Sequence of chain 2.B:
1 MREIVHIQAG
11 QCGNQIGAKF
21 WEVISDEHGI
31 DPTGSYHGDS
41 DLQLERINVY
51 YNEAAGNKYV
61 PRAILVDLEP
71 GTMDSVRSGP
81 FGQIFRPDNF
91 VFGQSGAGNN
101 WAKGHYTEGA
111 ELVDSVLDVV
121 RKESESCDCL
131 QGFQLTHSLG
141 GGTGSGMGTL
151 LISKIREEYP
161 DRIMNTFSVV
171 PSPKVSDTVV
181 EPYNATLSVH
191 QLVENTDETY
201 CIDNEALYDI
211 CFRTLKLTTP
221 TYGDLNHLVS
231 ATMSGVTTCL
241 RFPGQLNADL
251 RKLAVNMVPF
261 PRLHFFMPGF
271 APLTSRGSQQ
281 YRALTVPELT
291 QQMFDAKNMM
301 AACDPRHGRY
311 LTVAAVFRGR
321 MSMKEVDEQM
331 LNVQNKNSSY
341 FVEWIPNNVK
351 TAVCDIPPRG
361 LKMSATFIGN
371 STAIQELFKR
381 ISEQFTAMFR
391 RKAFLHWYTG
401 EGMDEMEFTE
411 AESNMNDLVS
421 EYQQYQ

Binding-site contacts:
Ligand atom O2 contacts residue LYS297 of chain 2.B at 3.5 Å (salt-bridge).
Ligand atom C26 contacts residue TYR310 of chain 2.B at 3.8 Å (hydrophobic).
Ligand atom C9 contacts residue ASP295 of chain 2.B at 3.6 Å.
Ligand atom O9 contacts residue ASP295 of chain 2.B at 3.5 Å (salt-bridge).
Ligand atom C4 contacts residue ARG306 of chain 2.B at 3.2 Å.
Ligand atom C24 contacts residue PHE294 of chain 2.B at 3.2 Å (hydrophobic).
Ligand atom O15 contacts residue ASP295 of chain 2.B at 3.6 Å.
Ligand atom C17 contacts residue LYS122 of chain 4.B at 3.6 Å.
Ligand atom C25 contacts residue ARG306 of chain 2.B at 3.5 Å.
Ligand atom C1 contacts residue ASP295 of chain 2.B at 2.5 Å.
Ligand atom C27 contacts residue PHE341 of chain 2.B at 3.5 Å (hydrophobic).
Ligand atom O7 contacts residue ASP118 of chain 4.B at 3.6 Å.
Ligand atom C3 contacts residue ARG306 of chain 2.B at 3.0 Å.
Ligand atom O1 contacts residue PHE294 of chain 2.B at 3.5 Å (h-bond).
Ligand atom O2 contacts residue ARG306 of chain 2.B at 3.0 Å (salt-bridge).
Ligand atom C26 contacts residue PHE294 of chain 2.B at 3.8 Å (hydrophobic).
Ligand atom C5 contacts residue ASP295 of chain 2.B at 3.0 Å.
Ligand atom O1 contacts residue ALA296 of chain 2.B at 3.0 Å (h-bond).
Ligand atom C23 contacts residue PHE294 of chain 2.B at 3.5 Å (hydrophobic).
Ligand atom O2 contacts residue ASP295 of chain 2.B at 1.6 Å (salt-bridge).
Ligand atom C6 contacts residue LYS297 of chain 2.B at 2.4 Å.
Ligand atom O2 contacts residue ALA296 of chain 2.B at 3.5 Å (h-bond).
Ligand atom O91 contacts residue ASP295 of chain 2.B at 2.6 Å (salt-bridge).
Ligand atom O24 contacts residue TYR310 of chain 2.B at 3.2 Å (h-bond).
Ligand atom C6 contacts residue ASP118 of chain 4.B at 3.6 Å.
Ligand atom C24 contacts residue TYR310 of chain 2.B at 3.8 Å (hydrophobic).
Ligand atom C2 contacts residue ASP295 of chain 2.B at 1.9 Å.
Ligand atom C6 contacts residue ASP295 of chain 2.B at 3.7 Å.
Ligand atom C16 contacts residue ARG306 of chain 2.B at 2.6 Å.
Ligand atom C5 contacts residue LYS297 of chain 2.B at 2.7 Å.
Ligand atom O1 contacts residue ASP295 of chain 2.B at 2.7 Å (salt-bridge).
Ligand atom O8 contacts residue ASP118 of chain 4.B at 2.9 Å (salt-bridge).
Ligand atom C3 contacts residue ASP295 of chain 2.B at 3.3 Å.
Ligand atom C4 contacts residue LYS297 of chain 2.B at 2.9 Å.
Ligand atom C7 contacts residue LYS297 of chain 2.B at 3.3 Å.
Ligand atom O24 contacts residue PHE294 of chain 2.B at 2.5 Å (h-bond).
Ligand atom O3 contacts residue ARG306 of chain 2.B at 2.1 Å (salt-bridge).
Ligand atom C7 contacts residue ASP295 of chain 2.B at 3.6 Å.
Ligand atom C2 contacts residue ARG306 of chain 2.B at 3.5 Å.
Ligand atom C4 contacts residue ASP295 of chain 2.B at 3.7 Å.

Sequence of chain 4.B:
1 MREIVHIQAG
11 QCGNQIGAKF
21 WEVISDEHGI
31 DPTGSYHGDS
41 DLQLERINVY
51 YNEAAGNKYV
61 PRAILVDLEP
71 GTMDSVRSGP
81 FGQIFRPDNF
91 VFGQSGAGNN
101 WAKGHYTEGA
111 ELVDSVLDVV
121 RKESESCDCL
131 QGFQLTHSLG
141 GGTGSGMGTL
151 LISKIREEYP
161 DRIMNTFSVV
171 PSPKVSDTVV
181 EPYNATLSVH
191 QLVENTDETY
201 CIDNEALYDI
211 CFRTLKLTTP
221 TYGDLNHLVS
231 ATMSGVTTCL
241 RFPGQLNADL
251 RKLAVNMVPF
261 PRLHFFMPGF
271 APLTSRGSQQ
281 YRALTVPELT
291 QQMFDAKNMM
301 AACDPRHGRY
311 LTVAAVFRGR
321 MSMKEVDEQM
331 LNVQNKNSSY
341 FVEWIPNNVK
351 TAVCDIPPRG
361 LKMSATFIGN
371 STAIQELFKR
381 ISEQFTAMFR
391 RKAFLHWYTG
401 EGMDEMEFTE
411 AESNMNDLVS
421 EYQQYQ

The small molecule below binds the protein below.
Small molecule (SMILES): CC[C@H](/C=C(/C)[C@@H]1C[C@@H](OC)C[C@H](O)C(C)(C)[C@@]2(O)O[C@@H](C[C@@H](OC)[C@H](O)C(=O)O1)C[C@@H](OC)[C@H]2O)CO